Sequence of chain 1.D:
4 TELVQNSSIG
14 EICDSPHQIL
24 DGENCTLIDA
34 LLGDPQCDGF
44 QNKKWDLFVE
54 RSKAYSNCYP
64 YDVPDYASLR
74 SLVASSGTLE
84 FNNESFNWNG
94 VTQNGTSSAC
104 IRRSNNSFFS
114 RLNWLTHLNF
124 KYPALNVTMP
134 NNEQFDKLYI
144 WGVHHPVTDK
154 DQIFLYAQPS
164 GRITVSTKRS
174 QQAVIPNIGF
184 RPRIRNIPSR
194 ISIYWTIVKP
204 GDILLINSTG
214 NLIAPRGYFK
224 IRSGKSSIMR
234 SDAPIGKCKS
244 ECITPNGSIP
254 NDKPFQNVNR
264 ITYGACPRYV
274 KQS

The protein below binds the small molecule below.
Small molecule (SMILES): CC(=O)N[C@H]1[C@H](O[C@H]2[C@H](O)[C@@H](NC(C)=O)CO[C@@H]2CO)O[C@H](CO)[C@@H](O)[C@@H]1O

Binding-site contacts:
Ligand atom N2 contacts residue ASN27 of chain 1.D at 2.9 Å (h-bond).
Ligand atom O5 contacts residue ASN27 of chain 1.D at 2.3 Å (h-bond).
Ligand atom C2 contacts residue ASN27 of chain 1.D at 2.5 Å.
Ligand atom C3 contacts residue ASN27 of chain 1.D at 3.8 Å.
Ligand atom C1 contacts residue ASN27 of chain 1.D at 1.4 Å.
Ligand atom O7 contacts residue ASN27 of chain 1.D at 3.8 Å.
Ligand atom C7 contacts residue ASN27 of chain 1.D at 3.6 Å.
Ligand atom O5 contacts residue TYR58 of chain 1.D at 4.0 Å.
Ligand atom C5 contacts residue ASN27 of chain 1.D at 3.6 Å.
Ligand atom C4 contacts residue ASN27 of chain 1.D at 4.2 Å.
Ligand atom O6 contacts residue TYR58 of chain 1.D at 3.9 Å.